A protein and the small-molecule ligand that binds it are described below.
Small molecule (SMILES): N[C@H](CSc1cc(C[C@H](N)C(=O)O)cc(O)c1O)C(=O)O

Binding-site contacts:
Ligand atom O03 contacts residue MET230 of chain 2.A at 3.7 Å.
Ligand atom N16 contacts residue ARG102 of chain 1.A at 3.7 Å.
Ligand atom N16 contacts residue TRP132 of chain 1.A at 3.0 Å.
Ligand atom O14 contacts residue GLN91 of chain 2.A at 3.8 Å.
Ligand atom O01 contacts residue MET230 of chain 2.A at 3.4 Å.
Ligand atom C02 contacts residue MET230 of chain 2.A at 3.5 Å (hydrophobic).
Ligand atom O20 contacts residue HIS270 of chain 2.A at 3.2 Å.
Ligand atom O20 contacts residue ALA12 of chain 2.A at 3.1 Å (h-bond).
Ligand atom C06 contacts residue MET243 of chain 2.A at 4.0 Å (hydrophobic).
Ligand atom C06 contacts residue ASN272 of chain 2.A at 3.4 Å.
Ligand atom O03 contacts residue ASN272 of chain 2.A at 3.2 Å (h-bond).
Ligand atom O03 contacts residue ARG78 of chain 1.A at 3.1 Å (salt-bridge).
Ligand atom N05 contacts residue ASN272 of chain 2.A at 2.8 Å (h-bond).
Ligand atom O03 contacts residue GLN17 of chain 2.A at 3.6 Å (h-bond).
Ligand atom N05 contacts residue ASN273 of chain 2.A at 3.9 Å.
Ligand atom O01 contacts residue GLN17 of chain 2.A at 3.2 Å (h-bond).
Ligand atom N05 contacts residue ALA12 of chain 2.A at 2.8 Å.
Ligand atom O01 contacts residue ARG78 of chain 1.A at 2.6 Å (salt-bridge).
Ligand atom C21 contacts residue ASN272 of chain 2.A at 3.3 Å.
Ligand atom C07 contacts residue ASN272 of chain 2.A at 3.8 Å.
Ligand atom O18 contacts residue ASP93 of chain 2.A at 3.5 Å (salt-bridge).
Ligand atom O14 contacts residue PRO168 of chain 2.A at 3.7 Å.
Ligand atom O20 contacts residue ALA11 of chain 2.A at 3.2 Å.
Ligand atom C19 contacts residue ALA12 of chain 2.A at 3.8 Å (hydrophobic).
Ligand atom C02 contacts residue GLN17 of chain 2.A at 3.6 Å.
Ligand atom C12 contacts residue TRP132 of chain 1.A at 3.9 Å (hydrophobic).
Ligand atom O15 contacts residue ASP93 of chain 2.A at 3.6 Å (salt-bridge).
Ligand atom O15 contacts residue GLN91 of chain 2.A at 3.1 Å (h-bond).
Ligand atom O20 contacts residue ZN1 of chain 2.C at 3.7 Å.
Ligand atom C02 contacts residue ASN273 of chain 2.A at 4.0 Å.
Ligand atom C21 contacts residue ALA12 of chain 2.A at 3.5 Å (hydrophobic).
Ligand atom C02 contacts residue ARG78 of chain 1.A at 3.5 Å.
Ligand atom O03 contacts residue ASN273 of chain 2.A at 3.1 Å (h-bond).
Ligand atom N05 contacts residue GLN17 of chain 2.A at 3.1 Å (h-bond).
Ligand atom C04 contacts residue ASN272 of chain 2.A at 3.6 Å.
Ligand atom C04 contacts residue GLN17 of chain 2.A at 3.9 Å.
Ligand atom C06 contacts residue MET230 of chain 2.A at 3.9 Å (hydrophobic).
Ligand atom O20 contacts residue HIS245 of chain 2.A at 4.0 Å.
Ligand atom C13 contacts residue GLN91 of chain 2.A at 4.0 Å.
Ligand atom C17 contacts residue ASP93 of chain 2.A at 4.0 Å.

Sequence of chain 2.A:
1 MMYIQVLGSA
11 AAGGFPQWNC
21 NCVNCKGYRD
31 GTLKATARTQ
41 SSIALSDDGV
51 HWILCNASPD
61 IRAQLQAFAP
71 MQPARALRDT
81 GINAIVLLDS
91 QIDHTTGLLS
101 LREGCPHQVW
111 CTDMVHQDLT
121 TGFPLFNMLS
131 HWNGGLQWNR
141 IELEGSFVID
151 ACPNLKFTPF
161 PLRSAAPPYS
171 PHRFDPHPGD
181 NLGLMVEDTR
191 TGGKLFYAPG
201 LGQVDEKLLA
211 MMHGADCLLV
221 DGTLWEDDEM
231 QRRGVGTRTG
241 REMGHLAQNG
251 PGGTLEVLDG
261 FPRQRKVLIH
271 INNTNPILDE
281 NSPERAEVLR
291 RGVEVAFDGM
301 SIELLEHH

Sequence of chain 1.A:
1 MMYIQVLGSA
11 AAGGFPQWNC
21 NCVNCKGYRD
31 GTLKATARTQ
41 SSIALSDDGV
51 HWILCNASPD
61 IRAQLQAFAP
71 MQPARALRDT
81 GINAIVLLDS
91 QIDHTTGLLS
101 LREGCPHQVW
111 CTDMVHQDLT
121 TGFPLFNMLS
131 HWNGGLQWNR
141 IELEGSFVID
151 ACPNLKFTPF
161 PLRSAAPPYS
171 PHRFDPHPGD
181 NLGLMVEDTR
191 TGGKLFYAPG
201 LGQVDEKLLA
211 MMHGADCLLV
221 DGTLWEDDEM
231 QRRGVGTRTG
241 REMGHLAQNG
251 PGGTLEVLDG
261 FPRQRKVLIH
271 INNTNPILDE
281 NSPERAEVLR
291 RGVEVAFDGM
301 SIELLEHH